Sequence of chain 13.A:
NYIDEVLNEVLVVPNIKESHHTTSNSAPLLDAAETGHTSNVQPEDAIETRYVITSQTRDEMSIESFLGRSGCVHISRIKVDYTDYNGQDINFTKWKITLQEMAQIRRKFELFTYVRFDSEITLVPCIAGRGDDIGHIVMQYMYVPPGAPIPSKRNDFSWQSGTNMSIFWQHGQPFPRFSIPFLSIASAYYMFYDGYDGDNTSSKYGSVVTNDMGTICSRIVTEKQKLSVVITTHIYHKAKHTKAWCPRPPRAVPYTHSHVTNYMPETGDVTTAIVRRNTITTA

This small molecule binds to this protein.
Small molecule (SMILES): COc1ccc(N2CCN(c3cccc(C)c3)CC2)nn1

Binding-site contacts:
Ligand atom O2 contacts residue MET195 of chain 13.A at 4.4 Å.
Ligand atom C15 contacts residue ILE101 of chain 13.A at 4.1 Å (hydrophobic).
Ligand atom C6 contacts residue THR102 of chain 13.A at 4.3 Å.
Ligand atom C16 contacts residue TYR147 of chain 13.A at 4.3 Å (hydrophobic).
Ligand atom C19 contacts residue ILE125 of chain 13.A at 3.2 Å (hydrophobic).
Ligand atom O2 contacts residue TYR193 of chain 13.A at 3.4 Å.
Ligand atom N5 contacts residue MET217 of chain 13.A at 3.3 Å (h-bond).
Ligand atom N4 contacts residue TYR193 of chain 13.A at 3.5 Å.
Ligand atom C7 contacts residue LEU103 of chain 13.A at 3.2 Å (hydrophobic).
Ligand atom C8 contacts residue LEU103 of chain 13.A at 3.1 Å (hydrophobic).
Ligand atom C18 contacts residue ILE125 of chain 13.A at 4.2 Å (hydrophobic).
Ligand atom C7 contacts residue THR102 of chain 13.A at 4.2 Å.
Ligand atom C3 contacts residue PHE121 of chain 13.A at 4.4 Å (hydrophobic).
Ligand atom C17 contacts residue TYR147 of chain 13.A at 4.0 Å (hydrophobic).
Ligand atom C21 contacts residue ILE101 of chain 13.A at 4.0 Å (hydrophobic).
Ligand atom C3 contacts residue TYR193 of chain 13.A at 3.8 Å (hydrophobic).
Ligand atom C20 contacts residue ILE125 of chain 13.A at 3.4 Å (hydrophobic).
Ligand atom C16 contacts residue ILE101 of chain 13.A at 3.5 Å (hydrophobic).
Ligand atom C17 contacts residue ILE220 of chain 13.A at 3.9 Å (hydrophobic).
Ligand atom C21 contacts residue TYR147 of chain 13.A at 2.7 Å (hydrophobic).
Ligand atom C14 contacts residue ILE101 of chain 13.A at 4.1 Å (hydrophobic).
Ligand atom C21 contacts residue ILE220 of chain 13.A at 3.5 Å (hydrophobic).
Ligand atom C1 contacts residue ASN215 of chain 13.A at 3.6 Å.
Ligand atom N4 contacts residue MET217 of chain 13.A at 3.3 Å.
Ligand atom C14 contacts residue LEU187 of chain 13.A at 4.3 Å (hydrophobic).
Ligand atom C1 contacts residue TYR193 of chain 13.A at 3.8 Å (hydrophobic).
Ligand atom C10 contacts residue SER123 of chain 13.A at 4.2 Å.
Ligand atom C3 contacts residue LEU103 of chain 13.A at 4.2 Å (hydrophobic).
Ligand atom C11 contacts residue HIS241 of chain 13.A at 3.7 Å.
Ligand atom C18 contacts residue ILE220 of chain 13.A at 4.3 Å (hydrophobic).
Ligand atom C18 contacts residue PHE182 of chain 13.A at 4.0 Å (hydrophobic).
Ligand atom C1 contacts residue MET195 of chain 13.A at 4.3 Å (hydrophobic).
Ligand atom C13 contacts residue ILE101 of chain 13.A at 3.4 Å (hydrophobic).
Ligand atom C1 contacts residue TYR194 of chain 13.A at 4.2 Å (hydrophobic).
Ligand atom C17 contacts residue ILE101 of chain 13.A at 3.8 Å (hydrophobic).
Ligand atom C14 contacts residue MET217 of chain 13.A at 3.9 Å (hydrophobic).
Ligand atom C13 contacts residue THR102 of chain 13.A at 4.3 Å.
Ligand atom N5 contacts residue TYR193 of chain 13.A at 4.0 Å.
Ligand atom C10 contacts residue HIS241 of chain 13.A at 3.6 Å.
Ligand atom C8 contacts residue PHE121 of chain 13.A at 4.3 Å (hydrophobic).